Binding-site contacts:
Ligand atom N2 contacts residue ASN38 of chain 1.C at 3.0 Å (h-bond).
Ligand atom C5 contacts residue ASN38 of chain 1.C at 3.8 Å.
Ligand atom C8 contacts residue ASN38 of chain 1.C at 4.4 Å.
Ligand atom C7 contacts residue ASN38 of chain 1.C at 3.3 Å.
Ligand atom O5 contacts residue ASN38 of chain 1.C at 2.5 Å (h-bond).
Ligand atom C7 contacts residue ARG37 of chain 1.C at 4.4 Å.
Ligand atom C8 contacts residue ARG37 of chain 1.C at 3.7 Å.
Ligand atom C3 contacts residue ASN38 of chain 1.C at 3.9 Å.
Ligand atom C1 contacts residue ASN38 of chain 1.C at 1.5 Å.
Ligand atom C2 contacts residue ASN38 of chain 1.C at 2.5 Å.
Ligand atom C4 contacts residue ASN38 of chain 1.C at 4.4 Å.
Ligand atom O7 contacts residue ASN38 of chain 1.C at 3.2 Å (h-bond).

A small-molecule ligand and the protein it binds are described below.
Small molecule (SMILES): CC(=O)N[C@@H]1[C@@H](O)[C@H](O)[C@@H](CO)O[C@H]1O

Sequence of chain 1.C:
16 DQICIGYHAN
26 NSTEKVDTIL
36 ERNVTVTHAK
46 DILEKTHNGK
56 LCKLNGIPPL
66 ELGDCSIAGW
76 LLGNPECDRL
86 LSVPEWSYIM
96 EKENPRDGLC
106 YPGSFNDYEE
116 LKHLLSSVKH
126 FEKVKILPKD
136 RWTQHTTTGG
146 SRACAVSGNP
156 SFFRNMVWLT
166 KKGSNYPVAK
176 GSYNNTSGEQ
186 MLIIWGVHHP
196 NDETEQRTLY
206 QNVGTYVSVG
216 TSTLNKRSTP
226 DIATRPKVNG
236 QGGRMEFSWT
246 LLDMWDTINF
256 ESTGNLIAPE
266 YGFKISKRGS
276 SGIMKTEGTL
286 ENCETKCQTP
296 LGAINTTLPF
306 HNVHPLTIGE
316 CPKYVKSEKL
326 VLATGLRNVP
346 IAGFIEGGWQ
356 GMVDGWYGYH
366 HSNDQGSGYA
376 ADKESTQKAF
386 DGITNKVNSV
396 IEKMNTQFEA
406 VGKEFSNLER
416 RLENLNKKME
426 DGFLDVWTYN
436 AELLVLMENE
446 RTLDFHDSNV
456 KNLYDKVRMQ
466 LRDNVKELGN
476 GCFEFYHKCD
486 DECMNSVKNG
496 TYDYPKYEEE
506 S